This protein binds this small molecule.
Small molecule (SMILES): CN(C)c1cccc2c(S(=O)(=O)NCCCCCCCCNC(=O)C34CC5CC(CC(C5)C3)C4)cccc12

Sequence of chain 1.A:
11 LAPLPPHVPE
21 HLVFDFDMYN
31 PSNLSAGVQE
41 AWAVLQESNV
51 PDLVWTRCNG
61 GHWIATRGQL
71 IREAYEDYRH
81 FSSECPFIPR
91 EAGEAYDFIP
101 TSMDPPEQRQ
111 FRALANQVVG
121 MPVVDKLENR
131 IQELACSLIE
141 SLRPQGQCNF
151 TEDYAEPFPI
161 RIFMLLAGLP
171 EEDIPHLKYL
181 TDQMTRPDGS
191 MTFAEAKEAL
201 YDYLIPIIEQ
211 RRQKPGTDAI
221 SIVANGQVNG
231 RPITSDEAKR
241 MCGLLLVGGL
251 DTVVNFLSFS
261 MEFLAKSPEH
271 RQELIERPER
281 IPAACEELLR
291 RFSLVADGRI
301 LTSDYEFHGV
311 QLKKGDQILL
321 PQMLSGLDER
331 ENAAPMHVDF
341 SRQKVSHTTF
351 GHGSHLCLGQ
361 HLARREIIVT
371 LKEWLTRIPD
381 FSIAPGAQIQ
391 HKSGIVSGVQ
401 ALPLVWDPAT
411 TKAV

Binding-site contacts:
Ligand atom C24 contacts residue PHE87 of chain 1.A at 4.0 Å (hydrophobic).
Ligand atom C28 contacts residue PHE193 of chain 1.A at 3.7 Å (hydrophobic).
Ligand atom N34 contacts residue PRO187 of chain 1.A at 3.7 Å.
Ligand atom C3 contacts residue VAL295 of chain 1.A at 4.0 Å (hydrophobic).
Ligand atom C20 contacts residue GLU91 of chain 1.A at 3.8 Å.
Ligand atom C27 contacts residue THR185 of chain 1.A at 4.0 Å.
Ligand atom C19 contacts residue GLU91 of chain 1.A at 3.9 Å.
Ligand atom O38 contacts residue VAL247 of chain 1.A at 4.0 Å.
Ligand atom C26 contacts residue THR185 of chain 1.A at 3.9 Å.
Ligand atom C30 contacts residue PHE193 of chain 1.A at 3.7 Å (hydrophobic).
Ligand atom C22 contacts residue GLU91 of chain 1.A at 3.6 Å.
Ligand atom C4 contacts residue TYR96 of chain 1.A at 3.4 Å (hydrophobic).
Ligand atom C12 contacts residue ASN59 of chain 1.A at 3.4 Å.
Ligand atom C7 contacts residue GLY248 of chain 1.A at 3.7 Å.
Ligand atom C32 contacts residue ILE395 of chain 1.A at 3.9 Å (hydrophobic).
Ligand atom C14 contacts residue PRO89 of chain 1.A at 3.9 Å (hydrophobic).
Ligand atom N25 contacts residue VAL247 of chain 1.A at 3.8 Å.
Ligand atom O38 contacts residue TYR96 of chain 1.A at 2.5 Å (h-bond).
Ligand atom C11 contacts residue ASN59 of chain 1.A at 3.8 Å.
Ligand atom C29 contacts residue MET184 of chain 1.A at 4.0 Å (hydrophobic).
Ligand atom C20 contacts residue PRO89 of chain 1.A at 3.8 Å (hydrophobic).
Ligand atom O37 contacts residue PRO187 of chain 1.A at 3.2 Å.
Ligand atom O38 contacts residue PHE98 of chain 1.A at 3.5 Å.
Ligand atom O38 contacts residue LEU244 of chain 1.A at 3.6 Å.
Ligand atom C31 contacts residue ILE395 of chain 1.A at 3.8 Å (hydrophobic).
Ligand atom C1 contacts residue HEM1 of chain 1.B at 3.7 Å.
Ligand atom C6 contacts residue VAL396 of chain 1.A at 3.8 Å (hydrophobic).
Ligand atom C16 contacts residue PRO89 of chain 1.A at 3.9 Å (hydrophobic).
Ligand atom C24 contacts residue TYR96 of chain 1.A at 3.6 Å (hydrophobic).
Ligand atom C8 contacts residue VAL396 of chain 1.A at 3.9 Å (hydrophobic).
Ligand atom C3 contacts residue ASP297 of chain 1.A at 3.9 Å.
Ligand atom C28 contacts residue PHE87 of chain 1.A at 3.6 Å (hydrophobic).
Ligand atom C27 contacts residue PHE193 of chain 1.A at 3.9 Å (hydrophobic).
Ligand atom C33 contacts residue TYR29 of chain 1.A at 3.2 Å (hydrophobic).
Ligand atom O35 contacts residue TYR29 of chain 1.A at 3.7 Å.
Ligand atom C32 contacts residue TYR29 of chain 1.A at 3.9 Å (hydrophobic).
Ligand atom C6 contacts residue THR252 of chain 1.A at 3.7 Å.
Ligand atom C22 contacts residue PRO89 of chain 1.A at 3.8 Å (hydrophobic).
Ligand atom C2 contacts residue HEM1 of chain 1.B at 3.9 Å.
Ligand atom C15 contacts residue PRO89 of chain 1.A at 3.6 Å (hydrophobic).